Sequence of chain 2.B:
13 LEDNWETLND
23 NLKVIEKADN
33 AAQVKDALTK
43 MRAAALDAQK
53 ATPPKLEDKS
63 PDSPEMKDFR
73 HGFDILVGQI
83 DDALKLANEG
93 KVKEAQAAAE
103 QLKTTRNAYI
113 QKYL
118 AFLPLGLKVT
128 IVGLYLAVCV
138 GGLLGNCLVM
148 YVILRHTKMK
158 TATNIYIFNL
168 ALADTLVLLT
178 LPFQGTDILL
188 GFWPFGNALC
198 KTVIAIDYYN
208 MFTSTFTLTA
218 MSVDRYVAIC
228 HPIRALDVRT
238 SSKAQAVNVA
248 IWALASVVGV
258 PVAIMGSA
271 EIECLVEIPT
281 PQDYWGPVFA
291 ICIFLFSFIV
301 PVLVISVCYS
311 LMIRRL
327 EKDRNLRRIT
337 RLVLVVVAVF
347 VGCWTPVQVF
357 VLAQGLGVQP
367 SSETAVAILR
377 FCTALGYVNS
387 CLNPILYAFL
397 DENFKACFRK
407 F

A small-molecule ligand and the protein it binds are described below.
Small molecule (SMILES): O=C(NCCCN1CCC(c2c(Cl)cccc2Cl)CC1)[C@H]1CCCN1Cc1ccccc1

Binding-site contacts:
Ligand atom CBE contacts residue MET208 of chain 2.B at 3.9 Å (hydrophobic).
Ligand atom CAT contacts residue ASP204 of chain 2.B at 3.3 Å.
Ligand atom CAB contacts residue ILE201 of chain 2.B at 4.0 Å (hydrophobic).
Ligand atom CLBC contacts residue ASP204 of chain 2.B at 3.0 Å.
Ligand atom CBF contacts residue ILE293 of chain 2.B at 3.6 Å (hydrophobic).
Ligand atom CD contacts residue ASP184 of chain 2.B at 3.5 Å.
Ligand atom NAS contacts residue ASP204 of chain 2.B at 2.7 Å (salt-bridge).
Ligand atom CAW contacts residue ASP204 of chain 2.B at 3.6 Å.
Ligand atom CBB contacts residue ILE293 of chain 2.B at 3.8 Å (hydrophobic).
Ligand atom CD contacts residue TRP190 of chain 2.B at 3.6 Å (hydrophobic).
Ligand atom CAR contacts residue TYR383 of chain 2.B at 3.7 Å (hydrophobic).
Ligand atom CBE contacts residue TYR205 of chain 2.B at 3.2 Å (hydrophobic).
Ligand atom CLAY contacts residue VAL357 of chain 2.B at 4.0 Å.
Ligand atom CLBC contacts residue TYR205 of chain 2.B at 3.2 Å.
Ligand atom CAE contacts residue ILE201 of chain 2.B at 4.1 Å (hydrophobic).
Ligand atom CAW contacts residue TRP350 of chain 2.B at 3.8 Å (hydrophobic).
Ligand atom CAB contacts residue ASP204 of chain 2.B at 3.2 Å.
Ligand atom NAO contacts residue GLN181 of chain 2.B at 3.4 Å (h-bond).
Ligand atom CAQ contacts residue TYR383 of chain 2.B at 3.2 Å (hydrophobic).
Ligand atom CBB contacts residue MET208 of chain 2.B at 3.9 Å (hydrophobic).
Ligand atom CBB contacts residue SER297 of chain 2.B at 4.1 Å.
Ligand atom CLAY contacts residue GLN354 of chain 2.B at 3.7 Å.
Ligand atom CAR contacts residue ASP204 of chain 2.B at 3.5 Å.
Ligand atom CG contacts residue GLN181 of chain 2.B at 3.5 Å.
Ligand atom CAV contacts residue ASP204 of chain 2.B at 3.5 Å.
Ligand atom CB contacts residue GLN181 of chain 2.B at 3.6 Å.
Ligand atom CAE contacts residue CYS274 of chain 2.B at 3.5 Å (hydrophobic).
Ligand atom CAC contacts residue ASP204 of chain 2.B at 3.7 Å.
Ligand atom CBF contacts residue MET208 of chain 2.B at 3.7 Å (hydrophobic).
Ligand atom CG contacts residue ASP184 of chain 2.B at 3.5 Å.
Ligand atom CAR contacts residue THR379 of chain 2.B at 3.6 Å.
Ligand atom N contacts residue CYS274 of chain 2.B at 4.1 Å.
Ligand atom CAD contacts residue ILE201 of chain 2.B at 3.8 Å (hydrophobic).
Ligand atom CAU contacts residue ASP204 of chain 2.B at 3.6 Å.
Ligand atom CAA contacts residue ILE201 of chain 2.B at 3.8 Å (hydrophobic).
Ligand atom CBB contacts residue GLN354 of chain 2.B at 3.7 Å.
Ligand atom CAV contacts residue TRP350 of chain 2.B at 3.8 Å (hydrophobic).
Ligand atom CBD contacts residue TYR205 of chain 2.B at 3.8 Å (hydrophobic).
Ligand atom CAQ contacts residue ASP204 of chain 2.B at 3.1 Å.
Ligand atom CD contacts residue CYS274 of chain 2.B at 4.0 Å (hydrophobic).